A small-molecule ligand and the protein it binds are described below.
Small molecule (SMILES): CC(=O)N[C@H]1[C@H](O[C@H]2[C@H](O)[C@@H](NC(C)=O)CO[C@@H]2CO)O[C@H](CO)[C@@H](O)[C@@H]1O

Sequence of chain 2.A:
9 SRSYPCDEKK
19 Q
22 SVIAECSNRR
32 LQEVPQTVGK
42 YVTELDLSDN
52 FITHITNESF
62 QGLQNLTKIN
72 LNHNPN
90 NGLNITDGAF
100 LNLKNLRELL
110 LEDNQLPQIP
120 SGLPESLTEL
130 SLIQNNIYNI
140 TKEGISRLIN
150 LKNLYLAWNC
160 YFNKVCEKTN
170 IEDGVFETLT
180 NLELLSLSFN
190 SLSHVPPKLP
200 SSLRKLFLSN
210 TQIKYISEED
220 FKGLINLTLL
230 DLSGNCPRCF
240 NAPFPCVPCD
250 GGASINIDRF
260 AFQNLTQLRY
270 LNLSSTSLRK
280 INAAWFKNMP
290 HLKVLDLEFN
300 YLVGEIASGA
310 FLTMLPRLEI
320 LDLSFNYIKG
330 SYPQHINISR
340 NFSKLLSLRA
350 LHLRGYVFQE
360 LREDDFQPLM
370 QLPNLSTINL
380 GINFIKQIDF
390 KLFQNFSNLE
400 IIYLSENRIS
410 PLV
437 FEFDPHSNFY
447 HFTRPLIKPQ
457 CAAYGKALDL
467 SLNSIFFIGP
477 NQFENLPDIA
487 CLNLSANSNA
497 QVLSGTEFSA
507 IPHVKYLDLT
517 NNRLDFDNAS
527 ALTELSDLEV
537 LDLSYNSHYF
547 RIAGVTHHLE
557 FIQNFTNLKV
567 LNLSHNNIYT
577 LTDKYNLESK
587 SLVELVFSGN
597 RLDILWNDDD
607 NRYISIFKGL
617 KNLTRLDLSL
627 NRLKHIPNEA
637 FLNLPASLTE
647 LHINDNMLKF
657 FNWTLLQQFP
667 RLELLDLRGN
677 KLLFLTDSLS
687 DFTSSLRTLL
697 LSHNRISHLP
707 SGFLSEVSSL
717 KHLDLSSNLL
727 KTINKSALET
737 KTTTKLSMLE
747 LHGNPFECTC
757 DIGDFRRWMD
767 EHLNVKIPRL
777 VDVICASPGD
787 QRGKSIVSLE

Binding-site contacts:
Ligand atom O6 contacts residue LEU468 of chain 2.A at 3.7 Å.
Ligand atom C1 contacts residue SER467 of chain 2.A at 4.0 Å.
Ligand atom O5 contacts residue ASN489 of chain 2.A at 2.4 Å (h-bond).
Ligand atom C7 contacts residue ASP514 of chain 2.A at 3.8 Å.
Ligand atom C6 contacts residue SER467 of chain 2.A at 3.5 Å.
Ligand atom N2 contacts residue ASP514 of chain 2.A at 2.9 Å (salt-bridge).
Ligand atom C8 contacts residue CYS457 of chain 2.A at 3.8 Å (hydrophobic).
Ligand atom C7 contacts residue ASN489 of chain 2.A at 3.3 Å.
Ligand atom C8 contacts residue TYR512 of chain 2.A at 3.8 Å (hydrophobic).
Ligand atom C8 contacts residue ASP514 of chain 2.A at 3.6 Å.
Ligand atom O6 contacts residue SER404 of chain 2.A at 3.7 Å.
Ligand atom O7 contacts residue LYS454 of chain 2.A at 2.9 Å (salt-bridge).
Ligand atom C8 contacts residue LYS454 of chain 2.A at 3.9 Å.
Ligand atom C5 contacts residue SER467 of chain 2.A at 3.9 Å.
Ligand atom O5 contacts residue ASP465 of chain 2.A at 4.1 Å.
Ligand atom C2 contacts residue ASP514 of chain 2.A at 3.7 Å.
Ligand atom C3 contacts residue ASP514 of chain 2.A at 4.0 Å.
Ligand atom O5 contacts residue SER467 of chain 2.A at 3.1 Å (h-bond).
Ligand atom O6 contacts residue SER467 of chain 2.A at 3.0 Å (h-bond).
Ligand atom O7 contacts residue ILE453 of chain 2.A at 3.9 Å.
Ligand atom O6 contacts residue LYS454 of chain 2.A at 4.5 Å.
Ligand atom C6 contacts residue LEU468 of chain 2.A at 3.9 Å (hydrophobic).
Ligand atom C2 contacts residue ASN489 of chain 2.A at 2.4 Å.
Ligand atom O7 contacts residue ASN489 of chain 2.A at 3.8 Å.
Ligand atom C1 contacts residue ASP465 of chain 2.A at 4.3 Å.
Ligand atom C7 contacts residue LYS454 of chain 2.A at 3.9 Å.
Ligand atom C8 contacts residue LEU468 of chain 2.A at 4.2 Å (hydrophobic).
Ligand atom O3 contacts residue LYS454 of chain 2.A at 3.9 Å.
Ligand atom N2 contacts residue ASN489 of chain 2.A at 2.6 Å (h-bond).
Ligand atom C4 contacts residue ASN489 of chain 2.A at 4.1 Å.
Ligand atom C5 contacts residue ASN489 of chain 2.A at 3.6 Å.
Ligand atom C3 contacts residue ASN489 of chain 2.A at 3.7 Å.
Ligand atom O5 contacts residue SER491 of chain 2.A at 4.0 Å.
Ligand atom C8 contacts residue ASN489 of chain 2.A at 4.2 Å.
Ligand atom C1 contacts residue SER491 of chain 2.A at 4.0 Å.
Ligand atom C6 contacts residue SER491 of chain 2.A at 4.4 Å.
Ligand atom C1 contacts residue ASP514 of chain 2.A at 3.5 Å.
Ligand atom C1 contacts residue ASN489 of chain 2.A at 1.4 Å.
Ligand atom C5 contacts residue SER491 of chain 2.A at 4.1 Å.